This small molecule binds to this protein.
Small molecule (SMILES): CC(=O)N[C@@H]1[C@@H](O)[C@H](O)[C@@H](CO)O[C@H]1O

Sequence of chain 1.D:
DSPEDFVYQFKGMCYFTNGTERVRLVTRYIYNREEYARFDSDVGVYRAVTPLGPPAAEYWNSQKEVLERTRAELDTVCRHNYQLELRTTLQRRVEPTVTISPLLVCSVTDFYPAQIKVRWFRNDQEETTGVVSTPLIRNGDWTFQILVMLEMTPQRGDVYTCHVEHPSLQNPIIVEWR

Binding-site contacts:
Ligand atom C3 contacts residue ASN44 of chain 1.D at 3.6 Å.
Ligand atom C6 contacts residue ASN44 of chain 1.D at 3.4 Å.
Ligand atom N2 contacts residue ASN44 of chain 1.D at 3.3 Å (h-bond).
Ligand atom C7 contacts residue ASN44 of chain 1.D at 3.9 Å.
Ligand atom C2 contacts residue ASN44 of chain 1.D at 2.5 Å.
Ligand atom O6 contacts residue ASN44 of chain 1.D at 3.9 Å.
Ligand atom O5 contacts residue ASN44 of chain 1.D at 2.4 Å (h-bond).
Ligand atom O6 contacts residue GLU47 of chain 1.D at 3.2 Å.
Ligand atom C4 contacts residue ASN44 of chain 1.D at 3.8 Å.
Ligand atom O7 contacts residue ASN44 of chain 1.D at 3.8 Å.
Ligand atom C5 contacts residue ASN44 of chain 1.D at 3.3 Å.
Ligand atom C1 contacts residue ASN44 of chain 1.D at 1.4 Å.
Ligand atom C6 contacts residue GLU47 of chain 1.D at 3.5 Å.